Sequence of chain 38.C:
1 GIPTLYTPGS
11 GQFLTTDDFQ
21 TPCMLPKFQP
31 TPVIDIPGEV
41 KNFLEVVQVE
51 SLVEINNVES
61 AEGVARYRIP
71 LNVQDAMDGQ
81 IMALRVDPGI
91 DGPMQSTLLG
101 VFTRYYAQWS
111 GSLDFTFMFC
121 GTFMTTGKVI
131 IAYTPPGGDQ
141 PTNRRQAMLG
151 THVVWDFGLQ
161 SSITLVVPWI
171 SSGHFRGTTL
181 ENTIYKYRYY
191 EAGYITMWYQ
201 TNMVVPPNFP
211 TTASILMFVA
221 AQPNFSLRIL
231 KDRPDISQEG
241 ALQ

Binding-site contacts:
Ligand atom C contacts residue ASP235 of chain 38.C at 4.3 Å.
Ligand atom SG contacts residue THR248 of chain 38.A at 3.2 Å (h-bond).
Ligand atom SG contacts residue ASP235 of chain 38.C at 3.7 Å.
Ligand atom C contacts residue GLY1 of chain 38.P at 1.3 Å.
Ligand atom N contacts residue MET247 of chain 38.A at 3.8 Å.
Ligand atom CB contacts residue PRO249 of chain 38.A at 4.3 Å (hydrophobic).
Ligand atom O contacts residue ASP235 of chain 38.C at 3.4 Å.
Ligand atom N contacts residue THR248 of chain 38.A at 4.1 Å.
Ligand atom C contacts residue MET247 of chain 38.A at 3.7 Å (hydrophobic).
Ligand atom SG contacts residue ILE236 of chain 38.C at 4.3 Å.
Ligand atom CB contacts residue GLY1 of chain 38.P at 3.7 Å.
Ligand atom SG contacts residue GLY1 of chain 38.P at 4.4 Å.
Ligand atom O contacts residue GLY1 of chain 38.P at 2.2 Å (h-bond).
Ligand atom N contacts residue GLY1 of chain 38.P at 2.9 Å (h-bond).
Ligand atom CB contacts residue THR248 of chain 38.A at 4.5 Å.
Ligand atom SG contacts residue MET247 of chain 38.A at 3.4 Å.
Ligand atom CA contacts residue GLY1 of chain 38.P at 2.4 Å.
Ligand atom CA contacts residue ASP235 of chain 38.C at 4.0 Å.
Ligand atom N contacts residue PRO249 of chain 38.A at 3.5 Å.
Ligand atom SG contacts residue PRO249 of chain 38.A at 3.6 Å.
Ligand atom O contacts residue MET247 of chain 38.A at 3.8 Å.
Ligand atom O contacts residue ARG233 of chain 38.C at 4.1 Å.
Ligand atom CA contacts residue MET247 of chain 38.A at 4.2 Å (hydrophobic).
Ligand atom CB contacts residue ASP235 of chain 38.C at 2.8 Å.

This protein binds this small molecule.
Small molecule (SMILES): N[C@@H](CS)C(=O)O

Sequence of chain 38.A:
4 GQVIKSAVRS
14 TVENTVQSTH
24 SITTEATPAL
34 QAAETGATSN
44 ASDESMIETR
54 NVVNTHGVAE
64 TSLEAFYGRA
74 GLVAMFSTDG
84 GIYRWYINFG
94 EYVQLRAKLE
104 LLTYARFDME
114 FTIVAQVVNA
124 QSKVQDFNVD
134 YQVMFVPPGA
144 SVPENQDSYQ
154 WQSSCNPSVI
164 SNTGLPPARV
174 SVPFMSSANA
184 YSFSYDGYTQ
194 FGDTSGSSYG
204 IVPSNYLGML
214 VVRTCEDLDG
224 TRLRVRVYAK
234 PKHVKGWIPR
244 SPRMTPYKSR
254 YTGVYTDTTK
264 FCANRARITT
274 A